Binding-site contacts:
Ligand atom O2' contacts residue ARG80 of chain 1.A at 2.9 Å (salt-bridge).
Ligand atom C4 contacts residue PRO51 of chain 1.A at 4.1 Å (hydrophobic).
Ligand atom O2 contacts residue LEU69 of chain 1.A at 4.3 Å.
Ligand atom C2 contacts residue LEU62 of chain 1.A at 4.5 Å (hydrophobic).
Ligand atom O2' contacts residue LEU69 of chain 1.A at 3.9 Å.
Ligand atom O1' contacts residue ARG80 of chain 1.A at 2.9 Å (salt-bridge).
Ligand atom O1' contacts residue VAL90 of chain 1.A at 4.0 Å.
Ligand atom O2' contacts residue PRO51 of chain 1.A at 4.3 Å.
Ligand atom O2 contacts residue PRO51 of chain 1.A at 3.9 Å.
Ligand atom C5 contacts residue PRO51 of chain 1.A at 4.2 Å (hydrophobic).
Ligand atom O2 contacts residue LEU62 of chain 1.A at 4.3 Å.
Ligand atom C1 contacts residue PRO51 of chain 1.A at 3.6 Å (hydrophobic).
Ligand atom C4 contacts residue LEU62 of chain 1.A at 4.4 Å (hydrophobic).
Ligand atom C3 contacts residue THR66 of chain 1.A at 4.4 Å.
Ligand atom C5 contacts residue VAL52 of chain 1.A at 4.5 Å (hydrophobic).
Ligand atom O2' contacts residue THR66 of chain 1.A at 3.9 Å.
Ligand atom C4 contacts residue VAL52 of chain 1.A at 3.7 Å (hydrophobic).
Ligand atom O2 contacts residue THR66 of chain 1.A at 2.9 Å (h-bond).
Ligand atom C1' contacts residue PRO51 of chain 1.A at 3.9 Å (hydrophobic).
Ligand atom C3 contacts residue VAL52 of chain 1.A at 4.5 Å (hydrophobic).
Ligand atom O1' contacts residue PRO51 of chain 1.A at 4.1 Å.
Ligand atom C3 contacts residue PRO51 of chain 1.A at 3.8 Å (hydrophobic).
Ligand atom C2 contacts residue PRO51 of chain 1.A at 3.5 Å (hydrophobic).
Ligand atom C2 contacts residue THR66 of chain 1.A at 4.0 Å.
Ligand atom C1' contacts residue ARG80 of chain 1.A at 3.2 Å.
Ligand atom C6 contacts residue PRO51 of chain 1.A at 3.8 Å (hydrophobic).
Ligand atom C3 contacts residue LEU62 of chain 1.A at 3.6 Å (hydrophobic).

Sequence of chain 1.A:
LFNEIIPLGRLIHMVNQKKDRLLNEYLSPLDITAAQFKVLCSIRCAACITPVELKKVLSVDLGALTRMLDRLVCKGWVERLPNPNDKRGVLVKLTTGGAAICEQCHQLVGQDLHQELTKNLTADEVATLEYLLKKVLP

A small-molecule ligand and the protein it binds are described below.
Small molecule (SMILES): O=C(O)c1ccccc1O